Sequence of chain 1.A:
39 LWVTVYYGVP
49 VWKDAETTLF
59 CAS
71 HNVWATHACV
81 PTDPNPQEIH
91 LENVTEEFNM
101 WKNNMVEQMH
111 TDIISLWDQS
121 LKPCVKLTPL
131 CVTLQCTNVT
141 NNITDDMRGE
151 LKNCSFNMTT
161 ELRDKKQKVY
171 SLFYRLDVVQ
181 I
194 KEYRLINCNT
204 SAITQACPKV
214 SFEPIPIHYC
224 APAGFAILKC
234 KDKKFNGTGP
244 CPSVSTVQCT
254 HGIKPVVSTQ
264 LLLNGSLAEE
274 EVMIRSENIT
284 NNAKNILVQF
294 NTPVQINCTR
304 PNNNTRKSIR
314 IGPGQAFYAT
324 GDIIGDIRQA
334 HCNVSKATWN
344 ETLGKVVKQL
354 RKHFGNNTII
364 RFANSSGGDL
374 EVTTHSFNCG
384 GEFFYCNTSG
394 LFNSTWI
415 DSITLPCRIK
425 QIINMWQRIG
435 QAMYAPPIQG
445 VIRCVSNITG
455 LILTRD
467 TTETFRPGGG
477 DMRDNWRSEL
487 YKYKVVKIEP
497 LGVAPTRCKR

Binding-site contacts:
Ligand atom C8 contacts residue THR203 of chain 1.A at 3.2 Å.
Ligand atom C1 contacts residue ARG197 of chain 1.A at 4.1 Å.
Ligand atom C3 contacts residue ASN202 of chain 1.A at 3.9 Å.
Ligand atom C1 contacts residue THR203 of chain 1.A at 4.4 Å.
Ligand atom C2 contacts residue THR203 of chain 1.A at 4.4 Å.
Ligand atom C4 contacts residue ASN202 of chain 1.A at 4.3 Å.
Ligand atom C5 contacts residue ASN202 of chain 1.A at 3.8 Å.
Ligand atom C7 contacts residue ASN202 of chain 1.A at 3.8 Å.
Ligand atom N2 contacts residue THR203 of chain 1.A at 3.2 Å (h-bond).
Ligand atom C1 contacts residue ASN202 of chain 1.A at 1.5 Å.
Ligand atom C7 contacts residue THR203 of chain 1.A at 3.7 Å.
Ligand atom N2 contacts residue ASN202 of chain 1.A at 3.0 Å (h-bond).
Ligand atom C8 contacts residue ASN202 of chain 1.A at 3.5 Å.
Ligand atom O7 contacts residue ASN202 of chain 1.A at 4.2 Å.
Ligand atom C8 contacts residue ARG313 of chain 1.I at 3.4 Å.
Ligand atom O7 contacts residue ARG313 of chain 1.I at 4.3 Å.
Ligand atom O5 contacts residue ASN202 of chain 1.A at 2.5 Å (h-bond).
Ligand atom O5 contacts residue ARG197 of chain 1.A at 3.5 Å (salt-bridge).
Ligand atom C7 contacts residue ARG313 of chain 1.I at 4.3 Å.
Ligand atom C2 contacts residue ASN202 of chain 1.A at 2.5 Å.

A protein and the small-molecule ligand that binds it are described below.
Small molecule (SMILES): CC(=O)N[C@@H]1[C@@H](O)[C@H](O)[C@@H](CO)O[C@H]1O

Sequence of chain 1.I:
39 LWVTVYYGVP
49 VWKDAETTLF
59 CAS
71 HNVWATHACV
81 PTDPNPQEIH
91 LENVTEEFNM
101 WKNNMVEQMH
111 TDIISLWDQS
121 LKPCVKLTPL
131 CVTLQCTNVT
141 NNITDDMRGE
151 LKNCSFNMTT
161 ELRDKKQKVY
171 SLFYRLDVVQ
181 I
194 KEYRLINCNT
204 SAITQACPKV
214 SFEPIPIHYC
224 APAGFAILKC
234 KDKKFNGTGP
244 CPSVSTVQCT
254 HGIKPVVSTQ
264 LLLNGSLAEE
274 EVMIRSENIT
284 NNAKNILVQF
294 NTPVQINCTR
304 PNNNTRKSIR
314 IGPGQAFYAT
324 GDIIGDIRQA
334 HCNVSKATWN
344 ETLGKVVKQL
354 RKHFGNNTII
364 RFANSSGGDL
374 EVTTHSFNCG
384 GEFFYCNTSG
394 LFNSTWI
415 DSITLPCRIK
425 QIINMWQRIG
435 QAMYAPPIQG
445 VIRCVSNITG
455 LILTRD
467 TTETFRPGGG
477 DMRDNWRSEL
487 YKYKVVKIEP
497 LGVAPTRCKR